Sequence of chain 1.A:
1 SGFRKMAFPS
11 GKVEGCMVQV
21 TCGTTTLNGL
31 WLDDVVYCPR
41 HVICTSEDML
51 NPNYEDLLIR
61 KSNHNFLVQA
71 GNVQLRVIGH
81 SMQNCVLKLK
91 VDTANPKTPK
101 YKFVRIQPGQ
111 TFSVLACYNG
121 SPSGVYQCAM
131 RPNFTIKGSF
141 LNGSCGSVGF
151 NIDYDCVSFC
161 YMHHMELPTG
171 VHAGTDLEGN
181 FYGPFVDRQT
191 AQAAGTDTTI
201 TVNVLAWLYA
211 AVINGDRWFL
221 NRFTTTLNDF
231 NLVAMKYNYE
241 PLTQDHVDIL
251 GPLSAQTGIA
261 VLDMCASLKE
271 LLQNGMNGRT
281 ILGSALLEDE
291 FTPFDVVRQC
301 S

Sequence of chain 1.B:
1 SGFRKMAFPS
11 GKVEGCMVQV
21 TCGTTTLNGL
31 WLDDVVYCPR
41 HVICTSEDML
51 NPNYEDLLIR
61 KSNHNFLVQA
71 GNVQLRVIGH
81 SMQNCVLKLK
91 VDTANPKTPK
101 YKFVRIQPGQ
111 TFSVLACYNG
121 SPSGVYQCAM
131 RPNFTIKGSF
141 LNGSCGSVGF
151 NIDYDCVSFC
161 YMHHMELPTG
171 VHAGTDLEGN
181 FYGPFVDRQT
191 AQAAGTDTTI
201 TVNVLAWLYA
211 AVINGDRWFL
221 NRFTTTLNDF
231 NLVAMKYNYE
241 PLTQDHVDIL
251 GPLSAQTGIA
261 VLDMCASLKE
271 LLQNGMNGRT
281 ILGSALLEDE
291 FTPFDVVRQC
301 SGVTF

Binding-site contacts:
Ligand atom C7 contacts residue PHE140 of chain 1.B at 3.5 Å (hydrophobic).
Ligand atom C7 contacts residue ASN142 of chain 1.B at 3.8 Å.
Ligand atom C17 contacts residue HIS41 of chain 1.B at 3.7 Å.
Ligand atom C10 contacts residue ASN142 of chain 1.B at 3.5 Å.
Ligand atom CL1 contacts residue HIS41 of chain 1.B at 3.5 Å.
Ligand atom N contacts residue CYS145 of chain 1.B at 3.5 Å (h-bond).
Ligand atom C contacts residue ASN142 of chain 1.B at 3.6 Å.
Ligand atom N contacts residue ASN142 of chain 1.B at 3.7 Å.
Ligand atom CL contacts residue MET165 of chain 1.B at 3.3 Å.
Ligand atom C5 contacts residue PHE140 of chain 1.B at 3.4 Å (hydrophobic).
Ligand atom CL contacts residue GLN189 of chain 1.B at 3.2 Å.
Ligand atom C5 contacts residue GLU166 of chain 1.B at 3.5 Å.
Ligand atom N1 contacts residue GLU166 of chain 1.B at 3.8 Å.
Ligand atom C6 contacts residue GLU166 of chain 1.B at 3.7 Å.
Ligand atom O1 contacts residue GLU166 of chain 1.B at 3.7 Å.
Ligand atom CL contacts residue MET49 of chain 1.B at 3.5 Å.
Ligand atom C6 contacts residue LEU141 of chain 1.B at 3.7 Å (hydrophobic).
Ligand atom N1 contacts residue PHE140 of chain 1.B at 3.6 Å.
Ligand atom C9 contacts residue ASN142 of chain 1.B at 3.9 Å.
Ligand atom C15 contacts residue MET49 of chain 1.B at 3.5 Å (hydrophobic).
Ligand atom C4 contacts residue HIS163 of chain 1.B at 2.9 Å.
Ligand atom CL contacts residue ASP187 of chain 1.B at 3.8 Å.
Ligand atom C7 contacts residue GLU166 of chain 1.B at 3.4 Å.
Ligand atom C5 contacts residue HIS163 of chain 1.B at 3.7 Å.
Ligand atom C16 contacts residue MET165 of chain 1.B at 3.7 Å (hydrophobic).
Ligand atom N1 contacts residue SER144 of chain 1.B at 3.8 Å.
Ligand atom C7 contacts residue LEU141 of chain 1.B at 3.8 Å (hydrophobic).
Ligand atom C17 contacts residue HIS164 of chain 1.B at 3.5 Å.
Ligand atom CL contacts residue ARG188 of chain 1.B at 2.9 Å.
Ligand atom C6 contacts residue PHE140 of chain 1.B at 3.9 Å (hydrophobic).
Ligand atom CL1 contacts residue ASP187 of chain 1.B at 3.4 Å.
Ligand atom C8 contacts residue ASN142 of chain 1.B at 3.9 Å.
Ligand atom C5 contacts residue LEU141 of chain 1.B at 3.7 Å (hydrophobic).
Ligand atom N1 contacts residue HIS163 of chain 1.B at 2.5 Å (h-bond).
Ligand atom CL1 contacts residue MET49 of chain 1.B at 3.7 Å.
Ligand atom C15 contacts residue MET165 of chain 1.B at 3.6 Å (hydrophobic).
Ligand atom C4 contacts residue CYS145 of chain 1.B at 3.9 Å (hydrophobic).
Ligand atom C16 contacts residue MET49 of chain 1.B at 3.5 Å (hydrophobic).
Ligand atom C14 contacts residue GLN189 of chain 1.B at 3.7 Å.
Ligand atom C17 contacts residue MET165 of chain 1.B at 3.7 Å (hydrophobic).

A protein and the small-molecule ligand that binds it are described below.
Small molecule (SMILES): CO[C@@H](C(=O)Nc1cncc2ccccc12)c1ccc(Cl)c(Cl)c1